Sequence of chain 1.D:
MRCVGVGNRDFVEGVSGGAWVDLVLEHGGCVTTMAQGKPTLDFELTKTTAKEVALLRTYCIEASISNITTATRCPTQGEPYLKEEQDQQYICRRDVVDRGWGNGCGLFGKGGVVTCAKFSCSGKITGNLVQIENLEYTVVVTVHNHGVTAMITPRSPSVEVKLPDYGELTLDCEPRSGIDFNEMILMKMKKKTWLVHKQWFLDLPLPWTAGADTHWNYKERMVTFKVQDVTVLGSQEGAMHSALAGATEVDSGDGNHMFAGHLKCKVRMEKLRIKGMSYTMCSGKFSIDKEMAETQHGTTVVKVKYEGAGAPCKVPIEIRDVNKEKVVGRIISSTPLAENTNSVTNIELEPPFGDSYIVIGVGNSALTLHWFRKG

The protein below binds the small molecule below.
Small molecule (SMILES): CC(=O)N[C@@H]1[C@@H](O)[C@H](O)[C@@H](CO)O[C@H]1O

Binding-site contacts:
Ligand atom C1 contacts residue ASN67 of chain 1.D at 1.5 Å.
Ligand atom N2 contacts residue ASN67 of chain 1.D at 3.0 Å (h-bond).
Ligand atom C4 contacts residue ASN67 of chain 1.D at 4.3 Å.
Ligand atom C5 contacts residue ASN67 of chain 1.D at 3.7 Å.
Ligand atom O7 contacts residue TYR90 of chain 1.D at 3.8 Å.
Ligand atom C7 contacts residue TYR90 of chain 1.D at 3.8 Å (hydrophobic).
Ligand atom C2 contacts residue ASN67 of chain 1.D at 2.5 Å.
Ligand atom C7 contacts residue ASN67 of chain 1.D at 3.5 Å.
Ligand atom O5 contacts residue ASN67 of chain 1.D at 2.4 Å (h-bond).
Ligand atom C8 contacts residue TYR90 of chain 1.D at 3.7 Å (hydrophobic).
Ligand atom O7 contacts residue ASN67 of chain 1.D at 3.5 Å (h-bond).
Ligand atom C3 contacts residue ASN67 of chain 1.D at 3.9 Å.